Sequence of chain 1.A:
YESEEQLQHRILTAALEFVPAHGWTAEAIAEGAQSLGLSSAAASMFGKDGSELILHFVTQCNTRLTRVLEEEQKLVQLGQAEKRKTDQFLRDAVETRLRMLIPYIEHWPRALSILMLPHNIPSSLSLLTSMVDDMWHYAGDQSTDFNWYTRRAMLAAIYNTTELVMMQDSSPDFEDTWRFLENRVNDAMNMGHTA

This protein binds this small molecule.
Small molecule (SMILES): CC(C)=CCC/C(C)=C/CC/C(C)=C\CO

Binding-site contacts:
Ligand atom C6 contacts residue LEU129 of chain 1.A at 4.4 Å (hydrophobic).
Ligand atom C5 contacts residue LEU181 of chain 1.A at 3.9 Å (hydrophobic).
Ligand atom C2 contacts residue LEU129 of chain 1.A at 4.1 Å (hydrophobic).
Ligand atom C14 contacts residue ASN177 of chain 1.A at 3.7 Å.
Ligand atom C4 contacts residue MET133 of chain 1.A at 4.3 Å (hydrophobic).
Ligand atom C3 contacts residue LEU129 of chain 1.A at 4.0 Å (hydrophobic).
Ligand atom C8 contacts residue FOF1 of chain 1.J at 3.3 Å.
Ligand atom C8 contacts residue MET133 of chain 1.A at 3.8 Å (hydrophobic).
Ligand atom C5 contacts residue LEU129 of chain 1.A at 4.5 Å (hydrophobic).
Ligand atom C7 contacts residue FOF1 of chain 1.J at 4.4 Å.
Ligand atom C6 contacts residue FOF1 of chain 1.J at 4.1 Å.
Ligand atom C15 contacts residue ALA174 of chain 1.A at 4.2 Å (hydrophobic).
Ligand atom C9 contacts residue LEU181 of chain 1.A at 4.2 Å (hydrophobic).
Ligand atom C15 contacts residue ALA173 of chain 1.A at 4.5 Å (hydrophobic).
Ligand atom C1 contacts residue LEU129 of chain 1.A at 4.4 Å (hydrophobic).
Ligand atom C4 contacts residue LEU129 of chain 1.A at 4.4 Å (hydrophobic).
Ligand atom O1 contacts residue FOF1 of chain 1.J at 4.2 Å.
Ligand atom C14 contacts residue ALA174 of chain 1.A at 4.4 Å (hydrophobic).
Ligand atom C11 contacts residue ASN177 of chain 1.A at 3.3 Å.
Ligand atom C15 contacts residue ASN177 of chain 1.A at 3.5 Å.
Ligand atom O1 contacts residue ASN177 of chain 1.A at 4.3 Å.
Ligand atom C1 contacts residue SER130 of chain 1.A at 3.8 Å.
Ligand atom C13 contacts residue THR178 of chain 1.A at 4.2 Å.
Ligand atom C12 contacts residue ASN177 of chain 1.A at 3.4 Å.
Ligand atom C13 contacts residue LEU181 of chain 1.A at 3.6 Å (hydrophobic).
Ligand atom C13 contacts residue ASN177 of chain 1.A at 4.1 Å.